Sequence of chain 1.A:
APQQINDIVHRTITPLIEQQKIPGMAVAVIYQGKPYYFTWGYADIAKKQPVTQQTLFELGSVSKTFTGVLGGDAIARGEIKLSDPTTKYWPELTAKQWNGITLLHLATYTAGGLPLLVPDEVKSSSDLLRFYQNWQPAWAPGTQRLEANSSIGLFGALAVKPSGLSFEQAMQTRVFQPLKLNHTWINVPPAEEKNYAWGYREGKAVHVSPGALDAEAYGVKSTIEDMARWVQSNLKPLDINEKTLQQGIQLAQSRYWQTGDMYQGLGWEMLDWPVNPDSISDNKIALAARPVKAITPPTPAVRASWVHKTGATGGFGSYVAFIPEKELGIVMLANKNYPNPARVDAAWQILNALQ

This small molecule binds to this protein.
Small molecule (SMILES): C=C1CS[C@H]([C@@H](C=O)NC(=O)[C@H](CCCCN)NC(=O)CC[C@@H](NC(=O)[C@H](C)NC(C)=O)C(=O)O)N=C1C(=O)O

Binding-site contacts:
Ligand atom C33 contacts residue ARG201 of chain 1.A at 3.5 Å.
Ligand atom O4B contacts residue ALA289 of chain 1.A at 3.4 Å (h-bond).
Ligand atom S1 contacts residue ASN149 of chain 1.A at 3.8 Å.
Ligand atom C4 contacts residue ASP285 of chain 1.A at 3.8 Å.
Ligand atom C10 contacts residue ASN149 of chain 1.A at 3.6 Å.
Ligand atom N32 contacts residue GLY317 of chain 1.A at 3.7 Å.
Ligand atom N9 contacts residue ASN149 of chain 1.A at 3.8 Å.
Ligand atom O4A contacts residue ASP285 of chain 1.A at 3.2 Å (salt-bridge).
Ligand atom O26 contacts residue GLY317 of chain 1.A at 3.3 Å (h-bond).
Ligand atom C8 contacts residue SER61 of chain 1.A at 2.7 Å.
Ligand atom C3A contacts residue ASP285 of chain 1.A at 3.5 Å.
Ligand atom O8A contacts residue ALA315 of chain 1.A at 3.1 Å (h-bond).
Ligand atom C4A contacts residue ASP285 of chain 1.A at 3.1 Å.
Ligand atom O34 contacts residue ARG201 of chain 1.A at 3.2 Å (salt-bridge).
Ligand atom O11 contacts residue ASN149 of chain 1.A at 3.1 Å (h-bond).
Ligand atom O4B contacts residue ASP285 of chain 1.A at 3.2 Å (salt-bridge).
Ligand atom O25 contacts residue SER209 of chain 1.A at 2.8 Å (h-bond).
Ligand atom O26 contacts residue VAL208 of chain 1.A at 3.6 Å.
Ligand atom O25 contacts residue VAL208 of chain 1.A at 3.6 Å.
Ligand atom O20 contacts residue THR316 of chain 1.A at 3.7 Å.
Ligand atom C2 contacts residue GLU147 of chain 1.A at 3.1 Å.
Ligand atom O20 contacts residue ALA315 of chain 1.A at 3.8 Å.
Ligand atom O20 contacts residue TYR218 of chain 1.A at 3.8 Å.
Ligand atom C15 contacts residue ASN340 of chain 1.A at 3.5 Å.
Ligand atom C4 contacts residue LEU116 of chain 1.A at 3.3 Å (hydrophobic).
Ligand atom C4A contacts residue LEU116 of chain 1.A at 3.3 Å (hydrophobic).
Ligand atom C13 contacts residue ALA315 of chain 1.A at 3.6 Å (hydrophobic).
Ligand atom N5 contacts residue LEU116 of chain 1.A at 3.4 Å.
Ligand atom C24 contacts residue VAL208 of chain 1.A at 3.8 Å (hydrophobic).
Ligand atom C16 contacts residue ASN340 of chain 1.A at 3.5 Å.
Ligand atom O4B contacts residue LEU116 of chain 1.A at 3.4 Å.
Ligand atom C3A contacts residue GLU147 of chain 1.A at 3.8 Å.
Ligand atom C21 contacts residue TYR218 of chain 1.A at 3.6 Å (hydrophobic).
Ligand atom C6 contacts residue LEU116 of chain 1.A at 3.5 Å (hydrophobic).
Ligand atom O4B contacts residue ILE288 of chain 1.A at 3.9 Å.
Ligand atom C7 contacts residue ASN149 of chain 1.A at 3.4 Å.
Ligand atom C35 contacts residue ARG201 of chain 1.A at 3.5 Å.
Ligand atom O8A contacts residue SER61 of chain 1.A at 2.7 Å.
Ligand atom S1 contacts residue LEU116 of chain 1.A at 2.1 Å.
Ligand atom C2 contacts residue LEU116 of chain 1.A at 3.2 Å (hydrophobic).